The protein below binds the small molecule below.
Small molecule (SMILES): CC(=O)N[C@@H]1[C@@H](O)[C@H](O)[C@@H](CO)O[C@H]1O

Binding-site contacts:
Ligand atom C3 contacts residue ASN657 of chain 1.D at 3.9 Å.
Ligand atom C8 contacts residue ASN657 of chain 1.D at 3.9 Å.
Ligand atom O5 contacts residue ASN657 of chain 1.D at 2.4 Å (h-bond).
Ligand atom C7 contacts residue HIS655 of chain 1.D at 4.5 Å.
Ligand atom C8 contacts residue VAL656 of chain 1.D at 3.8 Å (hydrophobic).
Ligand atom C5 contacts residue ASN657 of chain 1.D at 3.8 Å.
Ligand atom O7 contacts residue ASN657 of chain 1.D at 3.3 Å (h-bond).
Ligand atom C8 contacts residue HIS655 of chain 1.D at 3.0 Å.
Ligand atom N2 contacts residue ASN657 of chain 1.D at 3.0 Å (h-bond).
Ligand atom C7 contacts residue ASN657 of chain 1.D at 3.3 Å.
Ligand atom C2 contacts residue ASN657 of chain 1.D at 2.5 Å.
Ligand atom C4 contacts residue ASN657 of chain 1.D at 4.3 Å.
Ligand atom C1 contacts residue ASN657 of chain 1.D at 1.5 Å.

Sequence of chain 1.D:
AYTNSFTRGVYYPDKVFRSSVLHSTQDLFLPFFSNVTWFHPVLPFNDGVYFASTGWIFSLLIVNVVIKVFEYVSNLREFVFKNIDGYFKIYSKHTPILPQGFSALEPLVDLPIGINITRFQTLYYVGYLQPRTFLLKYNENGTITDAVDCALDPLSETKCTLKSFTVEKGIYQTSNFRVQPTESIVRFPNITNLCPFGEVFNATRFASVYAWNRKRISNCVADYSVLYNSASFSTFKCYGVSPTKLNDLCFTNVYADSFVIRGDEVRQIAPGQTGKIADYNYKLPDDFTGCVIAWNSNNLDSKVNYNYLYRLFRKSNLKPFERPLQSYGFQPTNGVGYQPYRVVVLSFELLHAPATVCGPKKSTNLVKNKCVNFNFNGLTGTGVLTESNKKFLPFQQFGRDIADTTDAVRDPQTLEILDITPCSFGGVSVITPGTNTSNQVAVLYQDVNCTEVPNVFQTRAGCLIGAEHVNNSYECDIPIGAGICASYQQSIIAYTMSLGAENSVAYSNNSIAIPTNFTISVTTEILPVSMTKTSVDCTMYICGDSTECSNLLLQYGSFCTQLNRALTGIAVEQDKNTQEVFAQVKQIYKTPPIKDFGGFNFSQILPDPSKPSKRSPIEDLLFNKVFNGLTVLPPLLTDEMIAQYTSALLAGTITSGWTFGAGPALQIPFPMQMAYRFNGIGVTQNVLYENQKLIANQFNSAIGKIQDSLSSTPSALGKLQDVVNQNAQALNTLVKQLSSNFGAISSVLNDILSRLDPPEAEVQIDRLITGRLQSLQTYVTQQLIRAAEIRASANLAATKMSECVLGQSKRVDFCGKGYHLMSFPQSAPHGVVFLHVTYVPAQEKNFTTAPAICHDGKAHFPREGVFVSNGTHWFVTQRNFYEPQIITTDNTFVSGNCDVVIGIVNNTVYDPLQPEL